This protein binds this small molecule.
Small molecule (SMILES): CC(=O)N[C@H]1[C@H](O[C@H]2[C@H](O)[C@@H](NC(C)=O)CO[C@@H]2CO)O[C@H](CO)[C@@H](O)[C@@H]1O

Sequence of chain 1.A:
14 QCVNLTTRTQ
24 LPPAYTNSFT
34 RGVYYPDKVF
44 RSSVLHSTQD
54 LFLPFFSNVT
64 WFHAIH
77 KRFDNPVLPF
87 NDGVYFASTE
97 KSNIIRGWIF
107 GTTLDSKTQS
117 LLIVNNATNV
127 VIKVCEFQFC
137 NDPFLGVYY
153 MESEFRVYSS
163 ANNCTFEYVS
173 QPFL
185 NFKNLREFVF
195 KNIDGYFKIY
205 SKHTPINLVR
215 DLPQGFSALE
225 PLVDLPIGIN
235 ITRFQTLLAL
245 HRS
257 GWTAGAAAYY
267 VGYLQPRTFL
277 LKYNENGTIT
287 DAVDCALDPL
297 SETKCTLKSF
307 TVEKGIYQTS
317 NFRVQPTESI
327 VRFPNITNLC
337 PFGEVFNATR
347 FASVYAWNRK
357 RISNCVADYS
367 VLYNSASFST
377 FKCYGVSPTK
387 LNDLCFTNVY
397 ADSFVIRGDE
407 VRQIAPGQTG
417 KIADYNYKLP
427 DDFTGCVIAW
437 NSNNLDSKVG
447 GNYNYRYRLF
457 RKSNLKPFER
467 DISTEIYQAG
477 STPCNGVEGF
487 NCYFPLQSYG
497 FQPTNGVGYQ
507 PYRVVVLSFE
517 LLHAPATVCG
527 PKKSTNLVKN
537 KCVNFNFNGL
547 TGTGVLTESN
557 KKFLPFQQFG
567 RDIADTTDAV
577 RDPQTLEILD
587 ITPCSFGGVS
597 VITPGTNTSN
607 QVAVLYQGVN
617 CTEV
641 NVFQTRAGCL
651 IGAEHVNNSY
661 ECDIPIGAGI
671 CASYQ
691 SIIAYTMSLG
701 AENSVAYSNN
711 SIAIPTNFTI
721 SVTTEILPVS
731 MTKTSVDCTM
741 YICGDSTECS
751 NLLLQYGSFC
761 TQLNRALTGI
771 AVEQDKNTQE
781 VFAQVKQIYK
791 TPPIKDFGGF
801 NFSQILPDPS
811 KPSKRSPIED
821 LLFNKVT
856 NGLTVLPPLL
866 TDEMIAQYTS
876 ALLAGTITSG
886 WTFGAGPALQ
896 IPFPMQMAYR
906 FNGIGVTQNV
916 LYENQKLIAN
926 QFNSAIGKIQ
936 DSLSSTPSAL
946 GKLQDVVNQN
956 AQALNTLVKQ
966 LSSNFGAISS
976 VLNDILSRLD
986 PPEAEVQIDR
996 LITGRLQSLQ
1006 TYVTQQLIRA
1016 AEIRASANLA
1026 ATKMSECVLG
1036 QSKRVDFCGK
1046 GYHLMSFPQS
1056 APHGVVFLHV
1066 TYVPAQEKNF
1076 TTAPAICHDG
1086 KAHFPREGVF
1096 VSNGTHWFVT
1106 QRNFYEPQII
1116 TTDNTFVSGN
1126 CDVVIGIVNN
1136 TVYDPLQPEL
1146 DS

Binding-site contacts:
Ligand atom C1 contacts residue ASN801 of chain 1.A at 1.4 Å.
Ligand atom O5 contacts residue SER803 of chain 1.A at 3.3 Å (h-bond).
Ligand atom O6 contacts residue GLN804 of chain 1.A at 3.6 Å (h-bond).
Ligand atom C3 contacts residue ASN801 of chain 1.A at 3.8 Å.
Ligand atom C6 contacts residue SER803 of chain 1.A at 3.9 Å.
Ligand atom C5 contacts residue GLN804 of chain 1.A at 4.5 Å.
Ligand atom C1 contacts residue SER803 of chain 1.A at 3.6 Å.
Ligand atom N2 contacts residue ASN801 of chain 1.A at 3.0 Å (h-bond).
Ligand atom C7 contacts residue ASN801 of chain 1.A at 3.6 Å.
Ligand atom C5 contacts residue SER803 of chain 1.A at 3.4 Å.
Ligand atom O6 contacts residue SER803 of chain 1.A at 3.8 Å.
Ligand atom O6 contacts residue ASN801 of chain 1.A at 4.5 Å.
Ligand atom C6 contacts residue GLN804 of chain 1.A at 3.8 Å.
Ligand atom C5 contacts residue ASN801 of chain 1.A at 3.6 Å.
Ligand atom C8 contacts residue GLN804 of chain 1.A at 4.2 Å.
Ligand atom C2 contacts residue ASN801 of chain 1.A at 2.5 Å.
Ligand atom O7 contacts residue ASN801 of chain 1.A at 3.9 Å.
Ligand atom O5 contacts residue ASN801 of chain 1.A at 2.3 Å (h-bond).
Ligand atom C4 contacts residue ASN801 of chain 1.A at 4.2 Å.